Binding-site contacts:
Ligand atom C2 contacts residue GLU120 of chain 3.A at 3.4 Å.
Ligand atom C8 contacts residue TYR44 of chain 3.A at 3.5 Å (hydrophobic).
Ligand atom O5 contacts residue ASP109 of chain 3.A at 4.0 Å.
Ligand atom C1 contacts residue MN1 of chain 3.B at 2.7 Å.
Ligand atom C10 contacts residue TYR44 of chain 3.A at 3.5 Å (hydrophobic).
Ligand atom C19 contacts residue LYS54 of chain 3.A at 3.5 Å.
Ligand atom C20 contacts residue LYS54 of chain 3.A at 3.3 Å.
Ligand atom O5 contacts residue MN1 of chain 3.C at 2.0 Å.
Ligand atom C1 contacts residue GLU120 of chain 3.A at 3.2 Å.
Ligand atom C1 contacts residue HIS61 of chain 3.A at 3.5 Å.
Ligand atom C24 contacts residue ILE58 of chain 3.A at 3.4 Å (hydrophobic).
Ligand atom C3 contacts residue MN1 of chain 3.C at 3.5 Å.
Ligand atom C2 contacts residue MN1 of chain 3.C at 3.1 Å.
Ligand atom C24 contacts residue TYR44 of chain 3.A at 3.9 Å (hydrophobic).
Ligand atom C25 contacts residue ILE58 of chain 3.A at 3.7 Å (hydrophobic).
Ligand atom O2 contacts residue GLU120 of chain 3.A at 3.2 Å (salt-bridge).
Ligand atom O2 contacts residue GLU81 of chain 3.A at 3.5 Å (salt-bridge).
Ligand atom C2 contacts residue HIS61 of chain 3.A at 3.8 Å.
Ligand atom N4 contacts residue MN1 of chain 3.B at 4.0 Å.
Ligand atom O2 contacts residue MN1 of chain 3.C at 2.0 Å.
Ligand atom C6 contacts residue TYR44 of chain 3.A at 3.4 Å (hydrophobic).
Ligand atom C23 contacts residue ALA40 of chain 3.A at 3.8 Å (hydrophobic).
Ligand atom O2 contacts residue MN1 of chain 3.B at 2.2 Å.
Ligand atom S1 contacts residue LYS54 of chain 3.A at 2.6 Å (salt-bridge).
Ligand atom C7 contacts residue TYR44 of chain 3.A at 3.7 Å (hydrophobic).
Ligand atom O1 contacts residue MN1 of chain 3.B at 2.0 Å.
Ligand atom C23 contacts residue ILE58 of chain 3.A at 3.9 Å (hydrophobic).
Ligand atom C24 contacts residue ALA40 of chain 3.A at 3.8 Å (hydrophobic).
Ligand atom O2 contacts residue HIS61 of chain 3.A at 3.1 Å.
Ligand atom O6 contacts residue LYS54 of chain 3.A at 2.7 Å (salt-bridge).
Ligand atom O2 contacts residue ASP109 of chain 3.A at 2.9 Å (salt-bridge).
Ligand atom C25 contacts residue LYS54 of chain 3.A at 3.9 Å.
Ligand atom CL1 contacts residue GLU46 of chain 3.A at 3.8 Å.
Ligand atom C18 contacts residue LYS54 of chain 3.A at 3.4 Å.
Ligand atom O1 contacts residue GLU120 of chain 3.A at 2.8 Å (salt-bridge).
Ligand atom O5 contacts residue GLU81 of chain 3.A at 3.1 Å (salt-bridge).
Ligand atom O1 contacts residue HIS61 of chain 3.A at 2.8 Å (h-bond).
Ligand atom C2 contacts residue MN1 of chain 3.B at 2.9 Å.
Ligand atom C4 contacts residue MN1 of chain 3.C at 3.0 Å.
Ligand atom O1 contacts residue ILE121 of chain 3.A at 3.0 Å (h-bond).

This protein binds this small molecule.
Small molecule (SMILES): COc1cc2c(cc1OC)CC(NC(=O)c1nc([C@@H]3CCCN3C(=O)CSc3ccccc3Cl)[nH]c(=O)c1O)C2

Sequence of chain 3.A:
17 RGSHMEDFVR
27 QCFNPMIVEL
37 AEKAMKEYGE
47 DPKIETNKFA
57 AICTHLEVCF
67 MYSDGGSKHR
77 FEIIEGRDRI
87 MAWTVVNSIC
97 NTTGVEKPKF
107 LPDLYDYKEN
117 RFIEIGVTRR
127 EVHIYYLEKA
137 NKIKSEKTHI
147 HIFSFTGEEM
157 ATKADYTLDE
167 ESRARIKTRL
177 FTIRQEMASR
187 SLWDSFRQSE